Sequence of chain 1.B:
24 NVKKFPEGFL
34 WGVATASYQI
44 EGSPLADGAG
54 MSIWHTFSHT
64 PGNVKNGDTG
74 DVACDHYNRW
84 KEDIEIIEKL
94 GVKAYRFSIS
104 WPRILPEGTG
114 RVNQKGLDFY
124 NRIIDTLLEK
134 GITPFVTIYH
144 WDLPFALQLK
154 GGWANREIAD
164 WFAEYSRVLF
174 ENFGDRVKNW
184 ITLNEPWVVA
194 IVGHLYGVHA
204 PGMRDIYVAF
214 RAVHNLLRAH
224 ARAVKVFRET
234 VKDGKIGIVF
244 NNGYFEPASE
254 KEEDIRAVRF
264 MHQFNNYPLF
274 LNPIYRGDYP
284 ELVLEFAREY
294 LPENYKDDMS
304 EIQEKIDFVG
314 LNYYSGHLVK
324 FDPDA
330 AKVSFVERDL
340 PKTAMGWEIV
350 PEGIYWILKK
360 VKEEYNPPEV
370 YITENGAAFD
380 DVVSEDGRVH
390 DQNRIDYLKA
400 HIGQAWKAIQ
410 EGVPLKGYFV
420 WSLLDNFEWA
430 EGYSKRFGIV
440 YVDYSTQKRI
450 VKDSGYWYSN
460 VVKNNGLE

Binding-site contacts:
Ligand atom O4B contacts residue GLU427 of chain 1.B at 2.5 Å (salt-bridge).
Ligand atom C1 contacts residue ASN244 of chain 1.B at 3.7 Å.
Ligand atom O4B contacts residue GLN42 of chain 1.B at 3.1 Å (h-bond).
Ligand atom O2B contacts residue ASN187 of chain 1.B at 3.0 Å (h-bond).
Ligand atom O6B contacts residue TRP346 of chain 1.B at 3.4 Å.
Ligand atom C4B contacts residue GLU427 of chain 1.B at 3.5 Å.
Ligand atom C1B contacts residue GLU188 of chain 1.B at 3.5 Å.
Ligand atom O4B contacts residue TRP428 of chain 1.B at 3.6 Å (h-bond).
Ligand atom N2B contacts residue GLU373 of chain 1.B at 3.7 Å.
Ligand atom C2B contacts residue TRP144 of chain 1.B at 3.7 Å (hydrophobic).
Ligand atom C4B contacts residue TRP428 of chain 1.B at 3.7 Å (hydrophobic).
Ligand atom N1B contacts residue TYR317 of chain 1.B at 3.5 Å (h-bond).
Ligand atom C7B contacts residue TYR317 of chain 1.B at 3.5 Å (hydrophobic).
Ligand atom C7B contacts residue GLU188 of chain 1.B at 3.4 Å.
Ligand atom C2 contacts residue ASN244 of chain 1.B at 3.7 Å.
Ligand atom C2B contacts residue GLU188 of chain 1.B at 3.7 Å.
Ligand atom C2B contacts residue GLU373 of chain 1.B at 3.5 Å.
Ligand atom O2B contacts residue HIS143 of chain 1.B at 3.2 Å (h-bond).
Ligand atom C7 contacts residue TYR317 of chain 1.B at 3.6 Å (hydrophobic).
Ligand atom C5B contacts residue TYR317 of chain 1.B at 3.4 Å (hydrophobic).
Ligand atom C8B contacts residue TYR317 of chain 1.B at 3.2 Å (hydrophobic).
Ligand atom C6B contacts residue GLU427 of chain 1.B at 3.5 Å.
Ligand atom O6B contacts residue PHE436 of chain 1.B at 3.7 Å.
Ligand atom O3B contacts residue TRP420 of chain 1.B at 3.6 Å.
Ligand atom O3B contacts residue GLN42 of chain 1.B at 2.5 Å (h-bond).
Ligand atom N2B contacts residue GLU188 of chain 1.B at 2.7 Å (salt-bridge).
Ligand atom O3B contacts residue TRP428 of chain 1.B at 2.9 Å (h-bond).
Ligand atom O4B contacts residue TRP420 of chain 1.B at 3.1 Å (h-bond).
Ligand atom C5 contacts residue ASN244 of chain 1.B at 3.5 Å.
Ligand atom C5B contacts residue TRP420 of chain 1.B at 3.7 Å (hydrophobic).
Ligand atom O2B contacts residue GLU373 of chain 1.B at 2.8 Å (salt-bridge).
Ligand atom O3B contacts residue HIS143 of chain 1.B at 2.9 Å (h-bond).
Ligand atom C6B contacts residue PHE436 of chain 1.B at 3.5 Å (hydrophobic).
Ligand atom C4 contacts residue ASN244 of chain 1.B at 3.6 Å.
Ligand atom C1B contacts residue GLU373 of chain 1.B at 3.2 Å.
Ligand atom O6B contacts residue GLU427 of chain 1.B at 2.5 Å (salt-bridge).
Ligand atom C3B contacts residue TRP428 of chain 1.B at 3.7 Å (hydrophobic).
Ligand atom N1B contacts residue GLU373 of chain 1.B at 3.4 Å (salt-bridge).
Ligand atom C7 contacts residue GLU188 of chain 1.B at 3.5 Å.
Ligand atom O2B contacts residue GLU188 of chain 1.B at 3.5 Å (salt-bridge).

A protein and the small-molecule ligand that binds it are described below.
Small molecule (SMILES): OC[C@@H]1[C@@H](O)[C@H](O)[C@@H](O)c2nc(CNc3ccccc3)cn21